The small molecule below binds the protein below.
Small molecule (SMILES): CC(C)C[C@H](NC(=O)[C@H](CC1=c2ccccc2=NC1)NC(=O)[C@H](C)NC(=O)[C@@H]1CCCN1C(=O)[C@H](C)N)C(=O)N[C@@H](Cc1ccccc1)C(=O)N[C@@H](CCC(=O)O)C(=O)N[C@@H](C)C=O

Sequence of chain 5.A:
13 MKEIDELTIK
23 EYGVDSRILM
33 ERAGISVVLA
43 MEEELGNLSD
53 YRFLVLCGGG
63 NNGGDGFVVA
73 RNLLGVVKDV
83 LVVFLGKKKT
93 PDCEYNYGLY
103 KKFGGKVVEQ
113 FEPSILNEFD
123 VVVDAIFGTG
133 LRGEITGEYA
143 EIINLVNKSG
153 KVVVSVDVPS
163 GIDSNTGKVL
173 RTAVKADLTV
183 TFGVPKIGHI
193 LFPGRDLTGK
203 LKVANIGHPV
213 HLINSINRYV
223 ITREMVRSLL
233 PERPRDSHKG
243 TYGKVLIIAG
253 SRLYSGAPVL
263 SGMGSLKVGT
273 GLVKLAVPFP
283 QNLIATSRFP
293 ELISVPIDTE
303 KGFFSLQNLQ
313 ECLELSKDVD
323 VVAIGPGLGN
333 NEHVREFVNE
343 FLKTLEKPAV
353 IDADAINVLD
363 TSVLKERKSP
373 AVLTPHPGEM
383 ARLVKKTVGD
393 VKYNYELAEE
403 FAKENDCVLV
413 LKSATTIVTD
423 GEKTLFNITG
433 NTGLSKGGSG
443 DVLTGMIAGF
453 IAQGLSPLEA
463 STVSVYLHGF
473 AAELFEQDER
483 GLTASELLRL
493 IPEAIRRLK

Binding-site contacts:
Ligand atom O contacts residue LYS204 of chain 5.A at 3.8 Å.
Ligand atom CH2 contacts residue ILE37 of chain 2.A at 3.7 Å (hydrophobic).
Ligand atom N contacts residue VAL205 of chain 5.A at 2.8 Å (h-bond).
Ligand atom CZ2 contacts residue ASN207 of chain 5.A at 3.6 Å.
Ligand atom O contacts residue VAL205 of chain 5.A at 2.9 Å (h-bond).
Ligand atom C contacts residue VAL205 of chain 5.A at 3.5 Å (hydrophobic).
Ligand atom CD1 contacts residue ASN207 of chain 5.A at 3.5 Å.
Ligand atom CZ contacts residue SER38 of chain 5.A at 3.4 Å.
Ligand atom CE1 contacts residue ALA206 of chain 5.A at 3.8 Å (hydrophobic).
Ligand atom CA contacts residue GLU44 of chain 2.A at 3.4 Å.
Ligand atom CD2 contacts residue VAL40 of chain 2.A at 3.6 Å (hydrophobic).
Ligand atom CA contacts residue ASN49 of chain 2.A at 3.8 Å.
Ligand atom CZ2 contacts residue ARG34 of chain 5.A at 3.6 Å.
Ligand atom O contacts residue VAL205 of chain 5.A at 3.5 Å (h-bond).
Ligand atom CB contacts residue GLU44 of chain 2.A at 3.5 Å.
Ligand atom CZ contacts residue ALA42 of chain 5.A at 3.6 Å (hydrophobic).
Ligand atom NE1 contacts residue ASN74 of chain 2.A at 2.9 Å (h-bond).
Ligand atom O contacts residue ALA206 of chain 5.A at 3.2 Å.
Ligand atom CE2 contacts residue ASN207 of chain 5.A at 3.5 Å.
Ligand atom O contacts residue ASN207 of chain 5.A at 2.8 Å (h-bond).
Ligand atom CD2 contacts residue GLU45 of chain 5.A at 3.6 Å.
Ligand atom C contacts residue ASN49 of chain 2.A at 3.5 Å.
Ligand atom NE1 contacts residue ASN207 of chain 5.A at 3.5 Å (h-bond).
Ligand atom C contacts residue GLU44 of chain 2.A at 3.8 Å.
Ligand atom CB contacts residue GLU44 of chain 2.A at 3.1 Å.
Ligand atom O contacts residue ASN49 of chain 2.A at 2.8 Å (h-bond).
Ligand atom N contacts residue GLU44 of chain 2.A at 2.9 Å (salt-bridge).
Ligand atom N contacts residue GLU44 of chain 2.A at 3.0 Å (salt-bridge).
Ligand atom CZ2 contacts residue ASN74 of chain 2.A at 3.5 Å.
Ligand atom CD2 contacts residue LEU41 of chain 5.A at 3.6 Å (hydrophobic).
Ligand atom CE1 contacts residue SER38 of chain 5.A at 3.8 Å.
Ligand atom CA contacts residue GLU44 of chain 2.A at 3.7 Å.
Ligand atom CA contacts residue VAL205 of chain 5.A at 3.3 Å (hydrophobic).
Ligand atom CG contacts residue VAL40 of chain 2.A at 3.7 Å (hydrophobic).
Ligand atom CE2 contacts residue GLU45 of chain 5.A at 3.8 Å.
Ligand atom O contacts residue ASN207 of chain 5.A at 3.1 Å (h-bond).
Ligand atom CE2 contacts residue VAL40 of chain 2.A at 3.7 Å (hydrophobic).
Ligand atom CH2 contacts residue ARG34 of chain 5.A at 3.4 Å.
Ligand atom CD1 contacts residue ASN74 of chain 2.A at 3.7 Å.
Ligand atom C contacts residue GLU44 of chain 2.A at 3.2 Å.

Sequence of chain 2.A:
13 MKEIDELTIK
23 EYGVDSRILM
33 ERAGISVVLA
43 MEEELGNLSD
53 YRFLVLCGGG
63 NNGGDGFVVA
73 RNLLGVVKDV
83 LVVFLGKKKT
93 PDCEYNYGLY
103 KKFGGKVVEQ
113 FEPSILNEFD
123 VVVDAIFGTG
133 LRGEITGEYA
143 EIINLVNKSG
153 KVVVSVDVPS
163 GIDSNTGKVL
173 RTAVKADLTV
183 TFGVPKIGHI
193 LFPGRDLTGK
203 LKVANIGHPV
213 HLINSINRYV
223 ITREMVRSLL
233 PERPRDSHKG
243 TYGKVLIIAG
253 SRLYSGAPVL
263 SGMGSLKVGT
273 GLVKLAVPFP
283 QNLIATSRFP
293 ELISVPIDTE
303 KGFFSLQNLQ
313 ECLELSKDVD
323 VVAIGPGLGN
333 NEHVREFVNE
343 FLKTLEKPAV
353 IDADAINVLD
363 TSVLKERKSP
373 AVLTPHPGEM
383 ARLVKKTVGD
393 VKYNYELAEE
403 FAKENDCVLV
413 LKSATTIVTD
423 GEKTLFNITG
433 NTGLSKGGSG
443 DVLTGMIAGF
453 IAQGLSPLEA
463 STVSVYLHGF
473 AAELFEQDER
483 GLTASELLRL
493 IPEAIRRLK